The protein below binds the small molecule below.
Small molecule (SMILES): CC(C)C[C@H](NC(=O)CN)C(=O)N[C@@H](CCCC[NH3+])C(=O)NCC=O.NC(=O)NCCC[C@H](N)C=O.N[C@@H](CCC(=O)O)C(=O)N1CCC[C@H]1C(=O)NCC(=O)N[C@H](C=O)CCC(=O)O

Sequence of chain 1.B:
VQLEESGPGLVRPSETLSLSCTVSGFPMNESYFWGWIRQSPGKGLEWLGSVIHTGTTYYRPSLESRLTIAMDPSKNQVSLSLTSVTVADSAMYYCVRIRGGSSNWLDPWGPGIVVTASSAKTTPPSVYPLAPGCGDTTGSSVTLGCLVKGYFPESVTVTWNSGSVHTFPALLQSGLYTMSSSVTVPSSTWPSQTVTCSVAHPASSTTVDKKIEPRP

Binding-site contacts:
Ligand atom C contacts residue GLY102 of chain 1.B at 3.5 Å.
Ligand atom CG contacts residue SER31 of chain 1.C at 3.2 Å.
Ligand atom O contacts residue GLY102 of chain 1.B at 3.0 Å (h-bond).
Ligand atom O contacts residue GLY102 of chain 1.B at 3.5 Å (h-bond).
Ligand atom NZ contacts residue ASP52 of chain 1.C at 3.1 Å (salt-bridge).
Ligand atom N6 contacts residue TRP92 of chain 1.C at 3.7 Å.
Ligand atom N contacts residue GLY102 of chain 1.B at 2.9 Å (h-bond).
Ligand atom O7 contacts residue ILE99 of chain 1.B at 3.4 Å.
Ligand atom NZ contacts residue ALA32 of chain 1.C at 3.4 Å (h-bond).
Ligand atom CD contacts residue ARG30 of chain 1.C at 3.5 Å.
Ligand atom CE contacts residue PHE33 of chain 1.C at 3.6 Å (hydrophobic).
Ligand atom CD1 contacts residue GLY94 of chain 1.C at 3.7 Å.
Ligand atom CA contacts residue GLY102 of chain 1.B at 3.5 Å.
Ligand atom O contacts residue TYR59 of chain 1.B at 3.2 Å (h-bond).
Ligand atom O contacts residue ASN105 of chain 1.B at 3.3 Å (h-bond).
Ligand atom C7 contacts residue TRP48 of chain 1.B at 3.6 Å (hydrophobic).
Ligand atom CA contacts residue TYR59 of chain 1.B at 3.6 Å (hydrophobic).
Ligand atom CG contacts residue SER31 of chain 1.C at 3.5 Å.
Ligand atom CD contacts residue SER31 of chain 1.C at 3.7 Å.
Ligand atom C contacts residue TRP92 of chain 1.C at 3.7 Å (hydrophobic).
Ligand atom CE contacts residue ALA32 of chain 1.C at 3.5 Å (hydrophobic).
Ligand atom O contacts residue SER103 of chain 1.B at 3.2 Å.
Ligand atom N6 contacts residue ASN105 of chain 1.B at 3.1 Å (h-bond).
Ligand atom C contacts residue PHE34 of chain 1.B at 3.5 Å (hydrophobic).
Ligand atom CG contacts residue TYR59 of chain 1.B at 3.2 Å (hydrophobic).
Ligand atom NZ contacts residue ARG30 of chain 1.C at 2.9 Å (salt-bridge).
Ligand atom O7 contacts residue SER51 of chain 1.B at 2.6 Å (h-bond).
Ligand atom C5 contacts residue SER51 of chain 1.B at 3.5 Å.
Ligand atom N8 contacts residue TRP48 of chain 1.B at 3.5 Å (h-bond).
Ligand atom C contacts residue TYR59 of chain 1.B at 3.4 Å (hydrophobic).
Ligand atom O contacts residue PHE34 of chain 1.B at 3.4 Å.
Ligand atom O contacts residue TRP92 of chain 1.C at 3.6 Å.
Ligand atom N8 contacts residue PHE99 of chain 1.C at 3.3 Å.
Ligand atom N contacts residue TYR59 of chain 1.B at 2.8 Å (h-bond).
Ligand atom C7 contacts residue SER51 of chain 1.B at 3.6 Å.
Ligand atom C4 contacts residue ASN105 of chain 1.B at 3.7 Å.
Ligand atom CB contacts residue SER31 of chain 1.C at 3.1 Å.
Ligand atom CA contacts residue SER31 of chain 1.C at 3.5 Å.
Ligand atom O7 contacts residue TRP48 of chain 1.B at 3.1 Å (h-bond).
Ligand atom N contacts residue SER31 of chain 1.C at 2.8 Å (h-bond).

Sequence of chain 1.C:
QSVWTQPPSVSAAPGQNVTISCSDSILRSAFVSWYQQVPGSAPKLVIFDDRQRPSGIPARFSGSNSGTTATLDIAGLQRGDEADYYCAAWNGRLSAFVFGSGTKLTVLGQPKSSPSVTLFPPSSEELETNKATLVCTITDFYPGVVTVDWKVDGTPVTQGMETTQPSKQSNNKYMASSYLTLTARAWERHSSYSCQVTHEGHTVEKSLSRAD